Sequence of chain 1.A:
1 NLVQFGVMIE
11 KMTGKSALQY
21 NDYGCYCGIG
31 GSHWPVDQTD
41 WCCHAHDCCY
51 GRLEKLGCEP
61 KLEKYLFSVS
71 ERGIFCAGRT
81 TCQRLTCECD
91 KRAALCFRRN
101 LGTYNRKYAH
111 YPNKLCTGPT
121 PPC

Binding-site contacts:
Ligand atom C21 contacts residue HIS46 of chain 1.A at 3.8 Å.
Ligand atom C20 contacts residue TYR20 of chain 1.A at 3.8 Å (hydrophobic).
Ligand atom O22 contacts residue GLY28 of chain 1.A at 2.7 Å (h-bond).
Ligand atom C11 contacts residue HIS46 of chain 1.A at 3.5 Å.
Ligand atom C14 contacts residue LEU2 of chain 1.A at 3.2 Å (hydrophobic).
Ligand atom O29 contacts residue ILE29 of chain 1.A at 3.8 Å.
Ligand atom O29 contacts residue GLY28 of chain 1.A at 3.8 Å.
Ligand atom N23 contacts residue TYR26 of chain 1.A at 3.8 Å.
Ligand atom P26 contacts residue GLY30 of chain 1.A at 3.6 Å.
Ligand atom N23 contacts residue CA1 of chain 1.I at 3.8 Å.
Ligand atom C25 contacts residue LYS61 of chain 1.A at 3.5 Å.
Ligand atom O29 contacts residue GLY30 of chain 1.A at 2.8 Å (h-bond).
Ligand atom N23 contacts residue HIS46 of chain 1.A at 3.4 Å (h-bond).
Ligand atom O29 contacts residue CA1 of chain 1.I at 3.3 Å.
Ligand atom O29 contacts residue ASP47 of chain 1.A at 3.2 Å (salt-bridge).
Ligand atom C20 contacts residue PHE5 of chain 1.A at 3.4 Å (hydrophobic).
Ligand atom C21 contacts residue TYR26 of chain 1.A at 3.7 Å (hydrophobic).
Ligand atom C20 contacts residue PHE97 of chain 1.A at 3.6 Å (hydrophobic).
Ligand atom C20 contacts residue ILE9 of chain 1.A at 3.3 Å (hydrophobic).
Ligand atom C21 contacts residue CA1 of chain 1.I at 3.7 Å.
Ligand atom C14 contacts residue GLY6 of chain 1.A at 3.7 Å.
Ligand atom C21 contacts residue CYS43 of chain 1.A at 3.8 Å (hydrophobic).
Ligand atom O28 contacts residue GLY30 of chain 1.A at 3.7 Å.
Ligand atom O22 contacts residue ASP47 of chain 1.A at 3.5 Å (salt-bridge).
Ligand atom C19 contacts residue LEU2 of chain 1.A at 3.5 Å (hydrophobic).
Ligand atom C19 contacts residue GLY6 of chain 1.A at 3.6 Å.
Ligand atom C21 contacts residue GLY28 of chain 1.A at 3.7 Å.
Ligand atom O22 contacts residue CA1 of chain 1.I at 2.8 Å.
Ligand atom C7 contacts residue LEU2 of chain 1.A at 3.8 Å (hydrophobic).
Ligand atom N23 contacts residue CYS43 of chain 1.A at 2.9 Å (h-bond).
Ligand atom C13 contacts residue ASN21 of chain 1.A at 3.6 Å.
Ligand atom O28 contacts residue ILE29 of chain 1.A at 3.7 Å.
Ligand atom C10 contacts residue TYR20 of chain 1.A at 3.6 Å (hydrophobic).
Ligand atom N23 contacts residue ASP47 of chain 1.A at 2.9 Å (salt-bridge).
Ligand atom C3 contacts residue GLY28 of chain 1.A at 3.7 Å.
Ligand atom O28 contacts residue LYS61 of chain 1.A at 3.1 Å (salt-bridge).
Ligand atom O22 contacts residue TYR26 of chain 1.A at 3.0 Å (h-bond).
Ligand atom C2 contacts residue GLY28 of chain 1.A at 3.7 Å.
Ligand atom O22 contacts residue CYS27 of chain 1.A at 3.4 Å.
Ligand atom C21 contacts residue ASP47 of chain 1.A at 3.5 Å.

A small-molecule ligand and the protein it binds are described below.
Small molecule (SMILES): CCc1c(CC(N)=O)c2cc(OCCCP(=O)(O)O)ccc2n1Cc1ccccc1